A protein and the small-molecule ligand that binds it are described below.
Small molecule (SMILES): Nc1nc2c(ncn2[C@@H]2O[C@H](CO[P](=O)(O)O[P](=O)(O)NP(=O)(O)O)[C@@H](O)[C@H]2O)c(=O)[nH]1

Binding-site contacts:
Ligand atom N2 contacts residue LEU121 of chain 1.A at 3.2 Å.
Ligand atom O2B contacts residue LYS17 of chain 1.A at 3.3 Å (salt-bridge).
Ligand atom O1A contacts residue GLY16 of chain 1.A at 3.5 Å.
Ligand atom O1G contacts residue THR36 of chain 1.A at 3.2 Å (h-bond).
Ligand atom N1 contacts residue ASP120 of chain 1.A at 3.0 Å (salt-bridge).
Ligand atom PB contacts residue LYS17 of chain 1.A at 3.5 Å.
Ligand atom C6 contacts residue LYS118 of chain 1.A at 3.5 Å.
Ligand atom O2B contacts residue MG1 of chain 1.E at 2.1 Å.
Ligand atom O6 contacts residue LYS148 of chain 1.A at 3.3 Å (salt-bridge).
Ligand atom O3G contacts residue TYR33 of chain 1.A at 2.8 Å (h-bond).
Ligand atom O6 contacts residue ALA147 of chain 1.A at 2.9 Å (h-bond).
Ligand atom O1B contacts residue GLY16 of chain 1.A at 2.8 Å (h-bond).
Ligand atom O4' contacts residue LYS118 of chain 1.A at 3.4 Å.
Ligand atom O1B contacts residue VAL15 of chain 1.A at 3.1 Å (h-bond).
Ligand atom O1G contacts residue MG1 of chain 1.E at 2.1 Å.
Ligand atom O3' contacts residue ASP31 of chain 1.A at 3.4 Å (salt-bridge).
Ligand atom O2B contacts residue SER18 of chain 1.A at 2.8 Å (h-bond).
Ligand atom O1B contacts residue LYS17 of chain 1.A at 2.9 Å (salt-bridge).
Ligand atom O2' contacts residue VAL30 of chain 1.A at 3.0 Å (h-bond).
Ligand atom O2' contacts residue ASP31 of chain 1.A at 3.2 Å.
Ligand atom N7 contacts residue ASN117 of chain 1.A at 3.3 Å (h-bond).
Ligand atom N3B contacts residue GLY14 of chain 1.A at 3.1 Å (h-bond).
Ligand atom N3B contacts residue MG1 of chain 1.E at 3.0 Å.
Ligand atom C4 contacts residue PHE29 of chain 1.A at 3.5 Å (hydrophobic).
Ligand atom N2 contacts residue ASP120 of chain 1.A at 2.9 Å (salt-bridge).
Ligand atom C8 contacts residue ALA19 of chain 1.A at 3.4 Å (hydrophobic).
Ligand atom O2G contacts residue LYS17 of chain 1.A at 2.8 Å (salt-bridge).
Ligand atom O1A contacts residue ALA19 of chain 1.A at 2.7 Å (h-bond).
Ligand atom O2A contacts residue TYR33 of chain 1.A at 3.3 Å.
Ligand atom C2 contacts residue ASP120 of chain 1.A at 3.4 Å.
Ligand atom O6 contacts residue ASP120 of chain 1.A at 3.3 Å (salt-bridge).
Ligand atom O6 contacts residue SER146 of chain 1.A at 3.2 Å (h-bond).
Ligand atom PB contacts residue MG1 of chain 1.E at 3.1 Å.
Ligand atom PG contacts residue MG1 of chain 1.E at 3.0 Å.
Ligand atom O3A contacts residue GLY16 of chain 1.A at 3.2 Å (h-bond).
Ligand atom N9 contacts residue LYS118 of chain 1.A at 3.5 Å.
Ligand atom O2' contacts residue PHE29 of chain 1.A at 3.2 Å.
Ligand atom O1B contacts residue GLY14 of chain 1.A at 3.3 Å (h-bond).
Ligand atom O6 contacts residue LYS118 of chain 1.A at 3.4 Å.
Ligand atom O2G contacts residue GLY13 of chain 1.A at 3.1 Å.

Sequence of chain 1.A:
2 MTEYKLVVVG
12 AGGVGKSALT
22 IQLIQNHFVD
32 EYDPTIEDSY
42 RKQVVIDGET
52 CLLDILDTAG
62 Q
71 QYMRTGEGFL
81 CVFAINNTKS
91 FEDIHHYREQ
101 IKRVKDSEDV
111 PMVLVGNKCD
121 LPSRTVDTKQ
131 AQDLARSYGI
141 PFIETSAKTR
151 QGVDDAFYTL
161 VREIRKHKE